Binding-site contacts:
Ligand atom C3 contacts residue HIS298 of chain 4.E at 3.6 Å.
Ligand atom N5 contacts residue TYR72 of chain 4.E at 3.2 Å (h-bond).
Ligand atom O1A contacts residue GLY78 of chain 4.E at 3.6 Å (h-bond).
Ligand atom O4 contacts residue THR291 of chain 4.E at 3.4 Å.
Ligand atom C5 contacts residue TYR72 of chain 4.E at 3.5 Å (hydrophobic).
Ligand atom C10 contacts residue TYR72 of chain 4.E at 4.2 Å (hydrophobic).
Ligand atom C5 contacts residue ASN93 of chain 4.E at 4.3 Å.
Ligand atom C6 contacts residue TYR72 of chain 4.E at 3.5 Å (hydrophobic).
Ligand atom C1 contacts residue ARG77 of chain 4.E at 3.4 Å.
Ligand atom C1 contacts residue TYR72 of chain 4.E at 3.7 Å (hydrophobic).
Ligand atom O1B contacts residue TYR72 of chain 4.E at 3.7 Å.
Ligand atom C3 contacts residue VAL296 of chain 4.E at 3.5 Å (hydrophobic).
Ligand atom O4 contacts residue TYR72 of chain 4.E at 3.9 Å.
Ligand atom C4 contacts residue GLY78 of chain 4.E at 3.4 Å.
Ligand atom C6 contacts residue ASN93 of chain 4.E at 3.5 Å.
Ligand atom O1A contacts residue TYR72 of chain 4.E at 3.4 Å.
Ligand atom C3 contacts residue GLY78 of chain 4.E at 4.1 Å.
Ligand atom O3 contacts residue GLY78 of chain 4.E at 3.6 Å.
Ligand atom O6 contacts residue ARG77 of chain 4.E at 4.0 Å.
Ligand atom C4 contacts residue HIS298 of chain 4.E at 3.7 Å.
Ligand atom C3 contacts residue GLY78 of chain 4.E at 4.2 Å.
Ligand atom O4 contacts residue GLY78 of chain 4.E at 3.1 Å.
Ligand atom O8 contacts residue TYR72 of chain 4.E at 3.2 Å (h-bond).
Ligand atom O4 contacts residue HIS298 of chain 4.E at 3.1 Å (h-bond).
Ligand atom O4 contacts residue VAL296 of chain 4.E at 4.2 Å.
Ligand atom O6 contacts residue THR94 of chain 4.E at 3.7 Å.
Ligand atom O10 contacts residue THR291 of chain 4.E at 4.0 Å.
Ligand atom C4 contacts residue ARG77 of chain 4.E at 4.2 Å.
Ligand atom C2 contacts residue GLY78 of chain 4.E at 4.2 Å.
Ligand atom O10 contacts residue ASN293 of chain 4.E at 3.8 Å.
Ligand atom O1A contacts residue ARG77 of chain 4.E at 3.1 Å (salt-bridge).
Ligand atom O1B contacts residue ARG77 of chain 4.E at 2.8 Å (salt-bridge).
Ligand atom C7 contacts residue TYR72 of chain 4.E at 4.2 Å (hydrophobic).
Ligand atom C11 contacts residue ASP85 of chain 4.A at 3.8 Å.
Ligand atom O3 contacts residue VAL296 of chain 4.E at 4.2 Å.
Ligand atom O6 contacts residue ASN93 of chain 4.E at 2.8 Å (h-bond).
Ligand atom O4 contacts residue ILE79 of chain 4.E at 3.4 Å (h-bond).
Ligand atom C8 contacts residue TYR72 of chain 4.E at 4.2 Å (hydrophobic).
Ligand atom C4 contacts residue TYR72 of chain 4.E at 3.2 Å (hydrophobic).
Ligand atom O6 contacts residue GLY78 of chain 4.E at 3.8 Å.

The protein below binds the small molecule below.
Small molecule (SMILES): CC(=O)N[C@H]1[C@H]([C@H](O)[C@H](O)CO)O[C@@](O[C@H]2[C@@H](O)[C@@H](CO)O[C@@H](O[C@H]3[C@H](O)[C@@H](O)[C@H](O)O[C@@H]3CO)[C@@H]2O)(C(=O)O)C[C@@H]1O

Sequence of chain 4.E:
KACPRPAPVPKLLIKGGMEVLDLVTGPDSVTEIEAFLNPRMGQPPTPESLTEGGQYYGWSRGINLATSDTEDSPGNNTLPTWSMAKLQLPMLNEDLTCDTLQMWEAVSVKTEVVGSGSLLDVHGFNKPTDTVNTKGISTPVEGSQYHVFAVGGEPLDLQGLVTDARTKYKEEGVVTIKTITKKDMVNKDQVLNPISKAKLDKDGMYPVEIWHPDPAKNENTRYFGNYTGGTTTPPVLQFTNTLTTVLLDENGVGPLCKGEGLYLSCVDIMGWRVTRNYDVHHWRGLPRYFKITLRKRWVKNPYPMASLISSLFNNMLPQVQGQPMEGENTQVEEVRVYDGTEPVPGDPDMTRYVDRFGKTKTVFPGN

Sequence of chain 4.A:
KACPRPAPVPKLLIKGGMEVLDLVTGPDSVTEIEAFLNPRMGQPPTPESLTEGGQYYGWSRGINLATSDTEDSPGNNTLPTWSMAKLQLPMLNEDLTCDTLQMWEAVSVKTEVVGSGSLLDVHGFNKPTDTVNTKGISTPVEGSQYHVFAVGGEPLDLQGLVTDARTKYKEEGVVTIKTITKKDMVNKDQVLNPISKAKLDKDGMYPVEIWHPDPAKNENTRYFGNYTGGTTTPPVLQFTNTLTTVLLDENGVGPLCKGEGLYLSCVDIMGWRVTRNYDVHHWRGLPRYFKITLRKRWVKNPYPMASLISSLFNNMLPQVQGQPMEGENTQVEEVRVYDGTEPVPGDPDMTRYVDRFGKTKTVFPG